The small molecule below binds the protein below.
Small molecule (SMILES): CC(=O)N[C@@H]1[C@@H](O)[C@H](O)[C@@H](CO)O[C@H]1O

Sequence of chain 1.A:
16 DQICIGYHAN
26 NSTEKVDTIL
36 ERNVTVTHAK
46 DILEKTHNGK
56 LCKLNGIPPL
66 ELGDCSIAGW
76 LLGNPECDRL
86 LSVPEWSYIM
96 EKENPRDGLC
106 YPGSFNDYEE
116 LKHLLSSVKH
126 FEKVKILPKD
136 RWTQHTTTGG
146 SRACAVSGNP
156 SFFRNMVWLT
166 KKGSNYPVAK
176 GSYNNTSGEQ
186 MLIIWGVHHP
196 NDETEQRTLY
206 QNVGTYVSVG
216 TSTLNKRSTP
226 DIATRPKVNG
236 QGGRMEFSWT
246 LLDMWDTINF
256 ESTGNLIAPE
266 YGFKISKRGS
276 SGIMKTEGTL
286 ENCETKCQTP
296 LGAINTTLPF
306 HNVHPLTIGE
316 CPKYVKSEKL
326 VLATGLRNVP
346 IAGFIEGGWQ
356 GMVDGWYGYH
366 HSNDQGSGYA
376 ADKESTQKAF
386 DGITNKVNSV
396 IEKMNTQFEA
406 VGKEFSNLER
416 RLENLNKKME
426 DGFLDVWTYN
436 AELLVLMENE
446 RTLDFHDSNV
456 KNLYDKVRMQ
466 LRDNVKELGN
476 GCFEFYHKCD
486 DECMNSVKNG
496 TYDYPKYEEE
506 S

Binding-site contacts:
Ligand atom C5 contacts residue ASN494 of chain 1.A at 3.8 Å.
Ligand atom N2 contacts residue ASN494 of chain 1.A at 3.0 Å (h-bond).
Ligand atom C4 contacts residue ASN494 of chain 1.A at 4.4 Å.
Ligand atom O7 contacts residue ASN494 of chain 1.A at 3.5 Å (h-bond).
Ligand atom C6 contacts residue ASN490 of chain 1.A at 3.9 Å.
Ligand atom O5 contacts residue ASN490 of chain 1.A at 3.3 Å (h-bond).
Ligand atom C1 contacts residue ASN494 of chain 1.A at 1.5 Å.
Ligand atom C2 contacts residue ASN494 of chain 1.A at 2.5 Å.
Ligand atom C5 contacts residue ASN490 of chain 1.A at 4.2 Å.
Ligand atom C1 contacts residue ASN490 of chain 1.A at 4.2 Å.
Ligand atom C3 contacts residue ASN494 of chain 1.A at 3.9 Å.
Ligand atom O6 contacts residue ASN490 of chain 1.A at 3.6 Å.
Ligand atom O5 contacts residue ASN494 of chain 1.A at 2.5 Å (h-bond).
Ligand atom C6 contacts residue SER491 of chain 1.A at 4.3 Å.
Ligand atom C1 contacts residue THR496 of chain 1.A at 4.4 Å.
Ligand atom C7 contacts residue ASN494 of chain 1.A at 3.4 Å.